A protein and the small-molecule ligand that binds it are described below.
Small molecule (SMILES): COCC(CCO[C@H]1CC[C@@]2(C)C(=CC[C@H]3[C@@H]4C[C@@H]5O[C@]6(CC[C@@H](C)CO6)[C@@H](C)[C@@H]5[C@@]4(C)CC[C@@H]32)C1)COC

Binding-site contacts:
Ligand atom C18 contacts residue PHE319 of chain 1.D at 4.5 Å (hydrophobic).
Ligand atom C09 contacts residue PHE319 of chain 1.D at 3.3 Å (hydrophobic).
Ligand atom C10 contacts residue LEU518 of chain 1.D at 3.8 Å (hydrophobic).
Ligand atom C26 contacts residue TRP318 of chain 1.D at 3.9 Å (hydrophobic).
Ligand atom O20 contacts residue TRP315 of chain 1.D at 4.3 Å.
Ligand atom C18 contacts residue TRP315 of chain 1.D at 3.8 Å (hydrophobic).
Ligand atom C01 contacts residue PHE319 of chain 1.D at 4.1 Å (hydrophobic).
Ligand atom C23 contacts residue TRP315 of chain 1.D at 4.4 Å (hydrophobic).
Ligand atom C50 contacts residue TRP315 of chain 1.D at 3.7 Å (hydrophobic).
Ligand atom C81 contacts residue VAL525 of chain 1.D at 4.2 Å (hydrophobic).
Ligand atom C24 contacts residue TRP315 of chain 1.D at 4.1 Å (hydrophobic).
Ligand atom C21 contacts residue TRP315 of chain 1.D at 3.8 Å (hydrophobic).
Ligand atom O80 contacts residue ALA522 of chain 1.D at 4.0 Å.
Ligand atom C77 contacts residue ALA522 of chain 1.D at 4.0 Å (hydrophobic).
Ligand atom C77 contacts residue VAL525 of chain 1.D at 4.0 Å (hydrophobic).
Ligand atom C21 contacts residue TRP318 of chain 1.D at 4.0 Å (hydrophobic).
Ligand atom C18 contacts residue TRP318 of chain 1.D at 4.1 Å (hydrophobic).
Ligand atom O49 contacts residue TRP315 of chain 1.D at 3.6 Å (h-bond).
Ligand atom C78 contacts residue ALA522 of chain 1.D at 3.9 Å (hydrophobic).
Ligand atom C10 contacts residue PHE319 of chain 1.D at 3.6 Å (hydrophobic).
Ligand atom C75 contacts residue ALA522 of chain 1.D at 3.8 Å (hydrophobic).
Ligand atom C19 contacts residue TRP315 of chain 1.D at 4.0 Å (hydrophobic).
Ligand atom C02 contacts residue PHE319 of chain 1.D at 4.5 Å (hydrophobic).
Ligand atom C79 contacts residue ALA522 of chain 1.D at 4.2 Å (hydrophobic).
Ligand atom C24 contacts residue TRP318 of chain 1.D at 4.0 Å (hydrophobic).
Ligand atom C12 contacts residue PHE319 of chain 1.D at 4.5 Å (hydrophobic).
Ligand atom C81 contacts residue ALA522 of chain 1.D at 4.5 Å (hydrophobic).
Ligand atom C19 contacts residue PHE319 of chain 1.D at 4.1 Å (hydrophobic).
Ligand atom C17 contacts residue TRP315 of chain 1.D at 3.9 Å (hydrophobic).
Ligand atom C03 contacts residue LEU518 of chain 1.D at 4.3 Å (hydrophobic).
Ligand atom C19 contacts residue CYS316 of chain 1.D at 4.4 Å (hydrophobic).
Ligand atom C22 contacts residue TRP315 of chain 1.D at 3.7 Å (hydrophobic).
Ligand atom C75 contacts residue LEU518 of chain 1.D at 3.9 Å (hydrophobic).

Sequence of chain 1.D:
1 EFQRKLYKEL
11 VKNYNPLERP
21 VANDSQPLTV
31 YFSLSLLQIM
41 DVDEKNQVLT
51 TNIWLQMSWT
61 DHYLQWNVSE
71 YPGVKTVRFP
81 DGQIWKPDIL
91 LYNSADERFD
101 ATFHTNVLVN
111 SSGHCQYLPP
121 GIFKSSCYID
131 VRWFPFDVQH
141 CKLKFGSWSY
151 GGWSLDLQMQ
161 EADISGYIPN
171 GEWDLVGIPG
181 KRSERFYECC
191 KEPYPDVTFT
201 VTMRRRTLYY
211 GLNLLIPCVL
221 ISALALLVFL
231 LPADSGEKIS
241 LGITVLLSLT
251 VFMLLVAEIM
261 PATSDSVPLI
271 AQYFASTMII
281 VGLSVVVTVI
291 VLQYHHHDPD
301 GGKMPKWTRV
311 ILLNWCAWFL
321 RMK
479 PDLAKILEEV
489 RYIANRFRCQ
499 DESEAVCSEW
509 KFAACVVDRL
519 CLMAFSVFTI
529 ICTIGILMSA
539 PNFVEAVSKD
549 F